Binding-site contacts:
Ligand atom O4 contacts residue ALA556 of chain 1.C at 3.4 Å.
Ligand atom O5 contacts residue GLN557 of chain 1.C at 4.3 Å.
Ligand atom O4 contacts residue ARG555 of chain 1.C at 4.2 Å.
Ligand atom O6 contacts residue GLU388 of chain 1.C at 4.3 Å.
Ligand atom O3 contacts residue LYS274 of chain 1.C at 2.9 Å.
Ligand atom O3 contacts residue LYS391 of chain 1.C at 3.3 Å.
Ligand atom C2 contacts residue LYS274 of chain 1.C at 4.3 Å.
Ligand atom O2 contacts residue GLY75 of chain 1.C at 4.2 Å.
Ligand atom C1 contacts residue GLN557 of chain 1.C at 3.8 Å.
Ligand atom C1 contacts residue ARG390 of chain 1.C at 4.0 Å.
Ligand atom C2 contacts residue GLN557 of chain 1.C at 3.5 Å.
Ligand atom C6 contacts residue ARG554 of chain 1.C at 4.2 Å.
Ligand atom O6 contacts residue ARG390 of chain 1.C at 3.0 Å.
Ligand atom C1 contacts residue LYS391 of chain 1.C at 2.9 Å.
Ligand atom O6 contacts residue GLN557 of chain 1.C at 4.2 Å.
Ligand atom O2 contacts residue GLN557 of chain 1.C at 2.2 Å (h-bond).
Ligand atom O1 contacts residue LYS391 of chain 1.C at 3.2 Å.
Ligand atom O2 contacts residue ALA269 of chain 1.C at 3.4 Å (h-bond).
Ligand atom O1 contacts residue GLN557 of chain 1.C at 3.0 Å (h-bond).
Ligand atom C3 contacts residue LYS391 of chain 1.C at 3.6 Å.
Ligand atom C5 contacts residue ARG390 of chain 1.C at 4.0 Å.
Ligand atom C3 contacts residue ALA269 of chain 1.C at 4.4 Å (hydrophobic).
Ligand atom O6 contacts residue ALA556 of chain 1.C at 3.6 Å.
Ligand atom O2 contacts residue ALA78 of chain 1.C at 3.8 Å.
Ligand atom O5 contacts residue LYS391 of chain 1.C at 4.0 Å.
Ligand atom O6 contacts residue ARG555 of chain 1.C at 2.5 Å (salt-bridge).
Ligand atom C6 contacts residue ARG555 of chain 1.C at 3.9 Å.
Ligand atom C3 contacts residue LYS274 of chain 1.C at 4.2 Å.
Ligand atom C2 contacts residue LYS391 of chain 1.C at 2.9 Å.
Ligand atom O3 contacts residue ALA269 of chain 1.C at 3.9 Å.
Ligand atom C5 contacts residue GLN557 of chain 1.C at 3.7 Å.
Ligand atom C6 contacts residue ARG390 of chain 1.C at 3.5 Å.
Ligand atom O4 contacts residue GLN557 of chain 1.C at 3.9 Å.
Ligand atom O1 contacts residue GLY75 of chain 1.C at 4.4 Å.
Ligand atom O2 contacts residue LEU77 of chain 1.C at 4.3 Å.
Ligand atom O5 contacts residue ARG390 of chain 1.C at 3.0 Å.
Ligand atom C4 contacts residue GLN557 of chain 1.C at 4.4 Å.
Ligand atom O6 contacts residue ARG554 of chain 1.C at 3.4 Å (salt-bridge).
Ligand atom O2 contacts residue LYS391 of chain 1.C at 3.7 Å.
Ligand atom O2 contacts residue LYS274 of chain 1.C at 4.1 Å.

A small-molecule ligand and the protein it binds are described below.
Small molecule (SMILES): OC[C@H]1O[C@H](O[C@H]2[C@H](O)[C@@H](O)[C@@H](O)O[C@@H]2CO)[C@H](O)[C@@H](O)[C@@H]1O

Sequence of chain 1.C:
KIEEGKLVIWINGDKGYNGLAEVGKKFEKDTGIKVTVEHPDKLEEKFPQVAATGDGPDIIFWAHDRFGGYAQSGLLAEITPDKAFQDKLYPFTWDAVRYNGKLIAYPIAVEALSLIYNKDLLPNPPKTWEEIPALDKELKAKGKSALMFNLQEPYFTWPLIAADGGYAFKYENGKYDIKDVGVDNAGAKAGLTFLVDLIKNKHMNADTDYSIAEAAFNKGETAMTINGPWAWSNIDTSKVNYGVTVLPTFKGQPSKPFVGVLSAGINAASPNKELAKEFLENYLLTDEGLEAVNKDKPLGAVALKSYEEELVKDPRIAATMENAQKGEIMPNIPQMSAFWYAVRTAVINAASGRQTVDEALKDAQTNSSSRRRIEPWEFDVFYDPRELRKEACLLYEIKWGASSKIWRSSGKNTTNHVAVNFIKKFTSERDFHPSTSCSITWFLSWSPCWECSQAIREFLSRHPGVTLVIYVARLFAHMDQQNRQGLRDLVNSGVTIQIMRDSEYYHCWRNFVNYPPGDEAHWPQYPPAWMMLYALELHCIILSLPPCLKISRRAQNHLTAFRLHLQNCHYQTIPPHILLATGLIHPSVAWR